Binding-site contacts:
Ligand atom C7 contacts residue ASN70 of chain 3.A at 3.3 Å.
Ligand atom C5 contacts residue ASN70 of chain 3.A at 3.6 Å.
Ligand atom C8 contacts residue ILE360 of chain 3.A at 4.1 Å (hydrophobic).
Ligand atom C3 contacts residue ASN70 of chain 3.A at 3.8 Å.
Ligand atom C8 contacts residue ASN70 of chain 3.A at 4.4 Å.
Ligand atom O7 contacts residue ASN70 of chain 3.A at 3.4 Å (h-bond).
Ligand atom C2 contacts residue ASN70 of chain 3.A at 2.4 Å.
Ligand atom C8 contacts residue LYS67 of chain 3.A at 4.2 Å.
Ligand atom C4 contacts residue ASN70 of chain 3.A at 4.2 Å.
Ligand atom C8 contacts residue ILE391 of chain 3.A at 4.3 Å (hydrophobic).
Ligand atom O5 contacts residue ASN70 of chain 3.A at 2.4 Å (h-bond).
Ligand atom C1 contacts residue ASN70 of chain 3.A at 1.4 Å.
Ligand atom N2 contacts residue ASN70 of chain 3.A at 2.9 Å (h-bond).
Ligand atom O7 contacts residue LYS67 of chain 3.A at 4.1 Å.
Ligand atom N2 contacts residue ILE360 of chain 3.A at 4.5 Å.

Sequence of chain 3.A:
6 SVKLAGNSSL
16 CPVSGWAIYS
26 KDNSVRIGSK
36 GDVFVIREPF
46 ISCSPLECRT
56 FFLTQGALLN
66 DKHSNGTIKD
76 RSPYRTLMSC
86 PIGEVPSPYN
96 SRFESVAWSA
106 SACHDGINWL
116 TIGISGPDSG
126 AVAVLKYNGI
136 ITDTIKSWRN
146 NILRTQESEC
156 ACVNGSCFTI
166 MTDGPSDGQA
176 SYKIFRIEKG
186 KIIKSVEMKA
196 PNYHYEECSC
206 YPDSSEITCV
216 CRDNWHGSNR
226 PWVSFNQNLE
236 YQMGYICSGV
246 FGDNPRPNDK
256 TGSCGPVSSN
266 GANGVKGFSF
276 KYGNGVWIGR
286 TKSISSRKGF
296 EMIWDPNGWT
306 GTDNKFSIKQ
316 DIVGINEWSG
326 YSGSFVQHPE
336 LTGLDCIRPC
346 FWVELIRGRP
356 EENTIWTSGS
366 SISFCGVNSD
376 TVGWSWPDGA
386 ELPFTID

A protein and the small-molecule ligand that binds it are described below.
Small molecule (SMILES): CC(=O)N[C@H]1[C@H](O[C@H]2[C@H](O)[C@@H](NC(C)=O)CO[C@@H]2CO)O[C@H](CO)[C@@H](O[C@H]2O[C@H](CO)[C@@H](O)[C@H](O[C@H]3O[C@H](CO)[C@@H](O)[C@H](O)[C@@H]3O)[C@@H]2O)[C@@H]1O